Sequence of chain 1.A:
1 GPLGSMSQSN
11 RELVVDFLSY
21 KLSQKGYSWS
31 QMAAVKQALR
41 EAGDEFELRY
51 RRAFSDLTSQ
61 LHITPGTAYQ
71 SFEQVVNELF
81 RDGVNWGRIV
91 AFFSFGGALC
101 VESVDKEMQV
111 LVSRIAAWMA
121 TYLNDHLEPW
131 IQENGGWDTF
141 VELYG

A protein and the small-molecule ligand that binds it are described below.
Small molecule (SMILES): O=C(NCc1ccccc1)c1csc(N/N=C2\CCCc3ccc(-c4ccc(OCCc5ccccc5)c(C(=O)O)n4)cc32)n1

Binding-site contacts:
Ligand atom C34 contacts residue TYR144 of chain 1.A at 3.5 Å (hydrophobic).
Ligand atom N2 contacts residue LEU57 of chain 1.A at 3.4 Å (h-bond).
Ligand atom C32 contacts residue TYR50 of chain 1.A at 3.6 Å (hydrophobic).
Ligand atom C22 contacts residue PHE54 of chain 1.A at 3.5 Å (hydrophobic).
Ligand atom C23 contacts residue PHE54 of chain 1.A at 3.7 Å (hydrophobic).
Ligand atom C18 contacts residue LEU79 of chain 1.A at 3.3 Å (hydrophobic).
Ligand atom C23 contacts residue ALA91 of chain 1.A at 3.6 Å (hydrophobic).
Ligand atom C17 contacts residue LEU79 of chain 1.A at 3.5 Å (hydrophobic).
Ligand atom C24 contacts residue PHE46 of chain 1.A at 3.6 Å (hydrophobic).
Ligand atom C13 contacts residue SER55 of chain 1.A at 3.5 Å.
Ligand atom N5 contacts residue PHE54 of chain 1.A at 3.5 Å.
Ligand atom C3 contacts residue ARG51 of chain 1.A at 3.1 Å.
Ligand atom C19 contacts residue LEU79 of chain 1.A at 3.4 Å (hydrophobic).
Ligand atom O2 contacts residue ASN85 of chain 1.A at 3.2 Å (h-bond).
Ligand atom C10 contacts residue SER55 of chain 1.A at 3.6 Å.
Ligand atom O1 contacts residue ARG51 of chain 1.A at 2.9 Å (salt-bridge).
Ligand atom C28 contacts residue GLY87 of chain 1.A at 3.5 Å.
Ligand atom O1 contacts residue ALA98 of chain 1.A at 3.5 Å.
Ligand atom O4 contacts residue GLY87 of chain 1.A at 3.5 Å.
Ligand atom C32 contacts residue PHE46 of chain 1.A at 3.5 Å (hydrophobic).
Ligand atom C24 contacts residue GLY87 of chain 1.A at 3.4 Å.
Ligand atom C8 contacts residue ARG51 of chain 1.A at 3.6 Å.
Ligand atom C5 contacts residue ASP56 of chain 1.A at 3.3 Å.
Ligand atom N4 contacts residue PHE54 of chain 1.A at 3.5 Å.
Ligand atom C33 contacts residue ALA42 of chain 1.A at 3.4 Å (hydrophobic).
Ligand atom C18 contacts residue PHE54 of chain 1.A at 3.6 Å (hydrophobic).
Ligand atom O2 contacts residue ARG88 of chain 1.A at 2.9 Å (salt-bridge).
Ligand atom N1 contacts residue ASP56 of chain 1.A at 3.1 Å (salt-bridge).
Ligand atom N4 contacts residue SER55 of chain 1.A at 3.7 Å.
Ligand atom C11 contacts residue ALA91 of chain 1.A at 3.6 Å (hydrophobic).
Ligand atom C21 contacts residue LEU79 of chain 1.A at 3.7 Å (hydrophobic).
Ligand atom N3 contacts residue LEU57 of chain 1.A at 3.6 Å.
Ligand atom C7 contacts residue ASP56 of chain 1.A at 3.2 Å.
Ligand atom N5 contacts residue ARG88 of chain 1.A at 3.5 Å.
Ligand atom C1 contacts residue ARG51 of chain 1.A at 3.4 Å.
Ligand atom O1 contacts residue PHE95 of chain 1.A at 3.6 Å.
Ligand atom C31 contacts residue TYR50 of chain 1.A at 3.6 Å (hydrophobic).
Ligand atom N3 contacts residue SER55 of chain 1.A at 2.8 Å (h-bond).
Ligand atom N2 contacts residue SER55 of chain 1.A at 3.6 Å.
Ligand atom C22 contacts residue ARG88 of chain 1.A at 3.7 Å.